Binding-site contacts:
Ligand atom C6 contacts residue TRP178 of chain 1.A at 3.5 Å (hydrophobic).
Ligand atom C4 contacts residue TRP178 of chain 1.A at 3.7 Å (hydrophobic).
Ligand atom C1 contacts residue LEU170 of chain 1.A at 4.3 Å (hydrophobic).
Ligand atom C9 contacts residue PHE181 of chain 1.A at 3.8 Å (hydrophobic).
Ligand atom C10 contacts residue LYS168 of chain 1.A at 4.0 Å.
Ligand atom C11 contacts residue PHE181 of chain 1.A at 3.9 Å (hydrophobic).
Ligand atom C10 contacts residue PHE181 of chain 1.A at 3.8 Å (hydrophobic).
Ligand atom O4 contacts residue LEU170 of chain 1.A at 3.1 Å (h-bond).
Ligand atom C4 contacts residue LEU170 of chain 1.A at 4.0 Å (hydrophobic).
Ligand atom C7 contacts residue PHE181 of chain 1.A at 3.8 Å (hydrophobic).
Ligand atom N5 contacts residue TRP178 of chain 1.A at 3.4 Å.
Ligand atom O10 contacts residue LYS168 of chain 1.A at 3.6 Å (salt-bridge).
Ligand atom C10 contacts residue ASN169 of chain 1.A at 3.6 Å.
Ligand atom C7 contacts residue ARG185 of chain 1.A at 4.3 Å.
Ligand atom O1A contacts residue LEU170 of chain 1.A at 4.0 Å.
Ligand atom C7 contacts residue TRP178 of chain 1.A at 4.2 Å (hydrophobic).
Ligand atom C10 contacts residue ARG185 of chain 1.A at 4.0 Å.
Ligand atom C11 contacts residue LYS168 of chain 1.A at 3.7 Å.
Ligand atom O10 contacts residue PHE181 of chain 1.A at 3.9 Å.
Ligand atom O10 contacts residue LEU170 of chain 1.A at 3.2 Å (h-bond).
Ligand atom O7 contacts residue PHE181 of chain 1.A at 3.5 Å.
Ligand atom C4 contacts residue ASN169 of chain 1.A at 3.5 Å.
Ligand atom C11 contacts residue SER167 of chain 1.A at 3.8 Å.
Ligand atom O9 contacts residue PHE181 of chain 1.A at 4.2 Å.
Ligand atom C11 contacts residue TRP178 of chain 1.A at 3.4 Å (hydrophobic).
Ligand atom N5 contacts residue ASN169 of chain 1.A at 3.6 Å.
Ligand atom O8 contacts residue TRP178 of chain 1.A at 3.4 Å (h-bond).
Ligand atom O4 contacts residue ASN169 of chain 1.A at 2.4 Å (h-bond).
Ligand atom O4 contacts residue TRP178 of chain 1.A at 4.3 Å.
Ligand atom C10 contacts residue TRP178 of chain 1.A at 4.0 Å (hydrophobic).
Ligand atom C11 contacts residue ASN169 of chain 1.A at 3.9 Å.
Ligand atom O7 contacts residue ARG185 of chain 1.A at 3.0 Å (salt-bridge).
Ligand atom C5 contacts residue TRP178 of chain 1.A at 4.0 Å (hydrophobic).
Ligand atom O10 contacts residue ASN169 of chain 1.A at 3.8 Å.
Ligand atom O2 contacts residue TRP178 of chain 1.A at 3.6 Å.
Ligand atom C3 contacts residue LEU170 of chain 1.A at 4.0 Å (hydrophobic).
Ligand atom O10 contacts residue ARG185 of chain 1.A at 2.9 Å (salt-bridge).
Ligand atom C5 contacts residue LEU170 of chain 1.A at 4.0 Å (hydrophobic).
Ligand atom C5 contacts residue ASN169 of chain 1.A at 4.2 Å.
Ligand atom C10 contacts residue LEU170 of chain 1.A at 4.0 Å (hydrophobic).

This small molecule binds to this protein.
Small molecule (SMILES): CC(=O)N[C@H]1[C@H]([C@H](O)[C@H](O)CO)O[C@](O)(C(=O)O)C[C@@H]1O

Sequence of chain 1.A:
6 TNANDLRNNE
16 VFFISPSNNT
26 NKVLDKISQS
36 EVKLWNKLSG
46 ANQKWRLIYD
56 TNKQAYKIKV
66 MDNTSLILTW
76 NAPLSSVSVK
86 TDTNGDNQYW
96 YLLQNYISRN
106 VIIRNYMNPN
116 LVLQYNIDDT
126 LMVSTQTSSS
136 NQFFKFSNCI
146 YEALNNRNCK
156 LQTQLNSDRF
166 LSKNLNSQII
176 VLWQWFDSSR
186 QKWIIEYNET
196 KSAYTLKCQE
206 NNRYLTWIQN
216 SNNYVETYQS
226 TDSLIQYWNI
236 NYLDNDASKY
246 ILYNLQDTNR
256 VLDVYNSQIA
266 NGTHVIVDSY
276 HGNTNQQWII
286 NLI